The protein below binds the small molecule below.
Small molecule (SMILES): NCCc1ccc(S(=O)(=O)F)cc1

Binding-site contacts:
Ligand atom S contacts residue SER159 of chain 1.C at 4.3 Å.
Ligand atom S contacts residue GLY160 of chain 1.C at 4.4 Å.
Ligand atom C8 contacts residue VAL163 of chain 1.C at 3.6 Å (hydrophobic).
Ligand atom C2 contacts residue SER159 of chain 1.C at 3.9 Å.
Ligand atom S contacts residue ASP142 of chain 1.C at 4.2 Å.
Ligand atom N8 contacts residue VAL163 of chain 1.C at 3.6 Å.
Ligand atom C4 contacts residue ARG140 of chain 1.C at 3.9 Å.
Ligand atom C7 contacts residue ARG140 of chain 1.C at 4.0 Å.
Ligand atom C8 contacts residue GLY161 of chain 1.C at 3.4 Å.
Ligand atom C6 contacts residue ARG140 of chain 1.C at 3.7 Å.
Ligand atom O1S contacts residue GLY160 of chain 1.C at 3.3 Å (h-bond).
Ligand atom O2S contacts residue GLY139 of chain 1.C at 3.4 Å (h-bond).
Ligand atom C5 contacts residue VAL163 of chain 1.C at 3.8 Å (hydrophobic).
Ligand atom O1S contacts residue HIS36 of chain 1.C at 3.6 Å.
Ligand atom C7 contacts residue VAL163 of chain 1.C at 4.0 Å (hydrophobic).
Ligand atom N8 contacts residue LEU163 of chain 1.D at 3.6 Å.
Ligand atom O2S contacts residue MET138 of chain 1.C at 3.1 Å.
Ligand atom C8 contacts residue LEU163 of chain 1.D at 3.6 Å (hydrophobic).
Ligand atom C6 contacts residue SER143 of chain 1.C at 3.7 Å.
Ligand atom S contacts residue HIS36 of chain 1.C at 4.2 Å.
Ligand atom S contacts residue SER143 of chain 1.C at 1.5 Å (h-bond).
Ligand atom O1S contacts residue MET138 of chain 1.C at 3.8 Å.
Ligand atom C5 contacts residue ARG140 of chain 1.C at 3.4 Å.
Ligand atom C8 contacts residue LYS162 of chain 1.D at 3.4 Å.
Ligand atom C1 contacts residue GLY160 of chain 1.C at 3.9 Å.
Ligand atom S contacts residue MET138 of chain 1.C at 3.8 Å.
Ligand atom C2 contacts residue SER143 of chain 1.C at 3.3 Å.
Ligand atom C6 contacts residue MET138 of chain 1.C at 3.5 Å (hydrophobic).
Ligand atom C6 contacts residue GLY139 of chain 1.C at 3.9 Å.
Ligand atom O1S contacts residue SER159 of chain 1.C at 3.2 Å.
Ligand atom O1S contacts residue ALA158 of chain 1.C at 3.8 Å.
Ligand atom C2 contacts residue GLY160 of chain 1.C at 3.7 Å.
Ligand atom O2S contacts residue ASP142 of chain 1.C at 3.3 Å.
Ligand atom O1S contacts residue SER143 of chain 1.C at 2.4 Å (h-bond).
Ligand atom N8 contacts residue GLY161 of chain 1.C at 4.1 Å.
Ligand atom O2S contacts residue SER143 of chain 1.C at 2.4 Å (h-bond).
Ligand atom C1 contacts residue SER143 of chain 1.C at 2.8 Å.
Ligand atom C2 contacts residue HIS36 of chain 1.C at 4.2 Å.
Ligand atom C1 contacts residue MET138 of chain 1.C at 3.7 Å (hydrophobic).
Ligand atom N8 contacts residue LYS162 of chain 1.D at 2.6 Å (salt-bridge).

Sequence of chain 1.D:
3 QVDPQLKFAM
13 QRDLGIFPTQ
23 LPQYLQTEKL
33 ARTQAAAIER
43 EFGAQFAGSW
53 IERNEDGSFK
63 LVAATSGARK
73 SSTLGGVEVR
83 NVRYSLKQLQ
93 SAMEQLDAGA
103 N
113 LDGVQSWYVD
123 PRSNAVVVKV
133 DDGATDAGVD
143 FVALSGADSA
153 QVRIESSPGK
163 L

Sequence of chain 1.C:
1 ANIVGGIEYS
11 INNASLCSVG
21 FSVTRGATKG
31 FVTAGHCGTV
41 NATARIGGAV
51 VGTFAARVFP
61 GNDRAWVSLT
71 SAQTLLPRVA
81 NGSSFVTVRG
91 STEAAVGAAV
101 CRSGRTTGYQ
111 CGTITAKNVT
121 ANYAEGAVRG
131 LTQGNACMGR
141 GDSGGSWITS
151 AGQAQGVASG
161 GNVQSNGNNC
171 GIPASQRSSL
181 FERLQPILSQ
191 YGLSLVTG